This small molecule binds to this protein.
Small molecule (SMILES): Cc1ccncc1NC(=O)[C@H](C)OC(F)F

Binding-site contacts:
Ligand atom F1 contacts residue HIS41 of chain 1.A at 2.9 Å.
Ligand atom C1 contacts residue HIS164 of chain 1.A at 3.6 Å.
Ligand atom C3 contacts residue GLU166 of chain 1.A at 4.0 Å.
Ligand atom C5 contacts residue MET165 of chain 1.A at 3.9 Å (hydrophobic).
Ligand atom O1 contacts residue MET165 of chain 1.A at 3.3 Å.
Ligand atom C7 contacts residue GLU166 of chain 1.A at 3.7 Å.
Ligand atom O contacts residue MET165 of chain 1.A at 3.8 Å.
Ligand atom C9 contacts residue ASN142 of chain 1.A at 3.6 Å.
Ligand atom N1 contacts residue HIS163 of chain 1.A at 2.8 Å (h-bond).
Ligand atom F contacts residue HIS164 of chain 1.A at 3.7 Å.
Ligand atom O1 contacts residue GLU166 of chain 1.A at 3.0 Å (salt-bridge).
Ligand atom O contacts residue MET49 of chain 1.A at 3.7 Å.
Ligand atom O contacts residue HIS164 of chain 1.A at 3.7 Å.
Ligand atom C3 contacts residue HIS164 of chain 1.A at 3.7 Å.
Ligand atom C2 contacts residue MET49 of chain 1.A at 3.8 Å (hydrophobic).
Ligand atom C2 contacts residue HIS41 of chain 1.A at 3.7 Å.
Ligand atom F1 contacts residue HIS164 of chain 1.A at 3.7 Å.
Ligand atom C6 contacts residue LEU141 of chain 1.A at 3.6 Å (hydrophobic).
Ligand atom C5 contacts residue CYS145 of chain 1.A at 3.6 Å (hydrophobic).
Ligand atom F contacts residue MET165 of chain 1.A at 2.8 Å.
Ligand atom C7 contacts residue ASN142 of chain 1.A at 3.6 Å.
Ligand atom N contacts residue HIS164 of chain 1.A at 4.0 Å.
Ligand atom C1 contacts residue HIS41 of chain 1.A at 4.0 Å.
Ligand atom N1 contacts residue PHE140 of chain 1.A at 3.8 Å.
Ligand atom C3 contacts residue MET165 of chain 1.A at 3.8 Å (hydrophobic).
Ligand atom C6 contacts residue GLU166 of chain 1.A at 3.8 Å.
Ligand atom C2 contacts residue HIS164 of chain 1.A at 3.0 Å.
Ligand atom C4 contacts residue CYS145 of chain 1.A at 4.0 Å (hydrophobic).
Ligand atom F contacts residue ASP187 of chain 1.A at 3.9 Å.
Ligand atom F contacts residue MET49 of chain 1.A at 4.0 Å.
Ligand atom C5 contacts residue HIS163 of chain 1.A at 3.2 Å.
Ligand atom N1 contacts residue GLU166 of chain 1.A at 3.9 Å.
Ligand atom C7 contacts residue LEU141 of chain 1.A at 3.6 Å (hydrophobic).
Ligand atom N1 contacts residue SER144 of chain 1.A at 3.9 Å.
Ligand atom C6 contacts residue HIS163 of chain 1.A at 4.0 Å.
Ligand atom C2 contacts residue MET165 of chain 1.A at 3.2 Å (hydrophobic).
Ligand atom F1 contacts residue MET49 of chain 1.A at 2.9 Å.
Ligand atom N contacts residue CYS145 of chain 1.A at 3.7 Å.
Ligand atom C6 contacts residue PHE140 of chain 1.A at 3.3 Å (hydrophobic).
Ligand atom C5 contacts residue GLU166 of chain 1.A at 3.7 Å.

Sequence of chain 1.A:
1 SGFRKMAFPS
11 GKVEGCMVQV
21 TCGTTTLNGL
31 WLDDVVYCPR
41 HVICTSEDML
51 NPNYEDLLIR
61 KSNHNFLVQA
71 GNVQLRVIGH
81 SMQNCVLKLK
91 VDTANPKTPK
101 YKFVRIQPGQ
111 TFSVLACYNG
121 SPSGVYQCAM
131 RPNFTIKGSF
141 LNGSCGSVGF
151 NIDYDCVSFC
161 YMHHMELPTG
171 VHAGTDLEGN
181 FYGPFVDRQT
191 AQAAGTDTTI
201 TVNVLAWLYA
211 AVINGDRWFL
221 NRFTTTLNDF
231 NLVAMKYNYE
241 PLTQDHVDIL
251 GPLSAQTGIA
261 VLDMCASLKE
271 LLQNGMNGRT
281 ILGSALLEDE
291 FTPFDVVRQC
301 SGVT